A small-molecule ligand and the protein it binds are described below.
Small molecule (SMILES): CCNC(=O)c1ccc(Nc2cc(-c3c(F)cccc3Cl)nc3c2C(=O)N=C3)nc1

Binding-site contacts:
Ligand atom C8 contacts residue TYR95 of chain 1.B at 3.5 Å (hydrophobic).
Ligand atom C22 contacts residue LEU147 of chain 1.B at 3.6 Å (hydrophobic).
Ligand atom C9 contacts residue GLY99 of chain 1.B at 3.9 Å.
Ligand atom C18 contacts residue LEU147 of chain 1.B at 3.8 Å (hydrophobic).
Ligand atom O21 contacts residue LEU96 of chain 1.B at 2.8 Å (h-bond).
Ligand atom C13 contacts residue LEU147 of chain 1.B at 3.6 Å (hydrophobic).
Ligand atom C14 contacts residue LEU147 of chain 1.B at 3.7 Å (hydrophobic).
Ligand atom O21 contacts residue GLU94 of chain 1.B at 3.7 Å.
Ligand atom C8 contacts residue LEU96 of chain 1.B at 3.5 Å (hydrophobic).
Ligand atom C24 contacts residue VAL27 of chain 1.B at 4.0 Å (hydrophobic).
Ligand atom N19 contacts residue ALA44 of chain 1.B at 3.2 Å.
Ligand atom C9 contacts residue LEU19 of chain 1.B at 3.9 Å (hydrophobic).
Ligand atom CL30 contacts residue ALA157 of chain 1.B at 3.7 Å.
Ligand atom N12 contacts residue LEU96 of chain 1.B at 4.0 Å.
Ligand atom C7 contacts residue TYR95 of chain 1.B at 3.5 Å (hydrophobic).
Ligand atom C20 contacts residue GLU94 of chain 1.B at 3.8 Å.
Ligand atom C8 contacts residue GLY99 of chain 1.B at 3.5 Å.
Ligand atom F25 contacts residue VAL27 of chain 1.B at 3.2 Å.
Ligand atom N12 contacts residue LEU19 of chain 1.B at 3.9 Å.
Ligand atom N12 contacts residue LEU147 of chain 1.B at 3.9 Å.
Ligand atom C20 contacts residue ALA44 of chain 1.B at 3.5 Å (hydrophobic).
Ligand atom C8 contacts residue LEU19 of chain 1.B at 3.9 Å (hydrophobic).
Ligand atom F25 contacts residue LEU19 of chain 1.B at 3.6 Å.
Ligand atom O21 contacts residue ALA44 of chain 1.B at 4.0 Å.
Ligand atom C7 contacts residue GLY99 of chain 1.B at 3.6 Å.
Ligand atom N19 contacts residue LEU147 of chain 1.B at 3.8 Å.
Ligand atom C17 contacts residue LEU147 of chain 1.B at 3.7 Å (hydrophobic).
Ligand atom C20 contacts residue LEU147 of chain 1.B at 3.6 Å (hydrophobic).
Ligand atom CL30 contacts residue ASP158 of chain 1.B at 4.0 Å.
Ligand atom C6 contacts residue GLY99 of chain 1.B at 4.0 Å.
Ligand atom CL30 contacts residue LEU147 of chain 1.B at 3.7 Å.
Ligand atom C18 contacts residue ALA44 of chain 1.B at 3.5 Å (hydrophobic).
Ligand atom C28 contacts residue ASP158 of chain 1.B at 3.8 Å.
Ligand atom C20 contacts residue LEU96 of chain 1.B at 3.9 Å (hydrophobic).
Ligand atom N19 contacts residue GLU94 of chain 1.B at 3.1 Å (salt-bridge).
Ligand atom O21 contacts residue TYR95 of chain 1.B at 3.3 Å.
Ligand atom C13 contacts residue LEU19 of chain 1.B at 4.0 Å (hydrophobic).
Ligand atom N12 contacts residue TYR95 of chain 1.B at 4.0 Å.
Ligand atom C28 contacts residue ASN145 of chain 1.B at 3.6 Å.
Ligand atom F25 contacts residue GLY20 of chain 1.B at 3.3 Å.

Sequence of chain 1.B:
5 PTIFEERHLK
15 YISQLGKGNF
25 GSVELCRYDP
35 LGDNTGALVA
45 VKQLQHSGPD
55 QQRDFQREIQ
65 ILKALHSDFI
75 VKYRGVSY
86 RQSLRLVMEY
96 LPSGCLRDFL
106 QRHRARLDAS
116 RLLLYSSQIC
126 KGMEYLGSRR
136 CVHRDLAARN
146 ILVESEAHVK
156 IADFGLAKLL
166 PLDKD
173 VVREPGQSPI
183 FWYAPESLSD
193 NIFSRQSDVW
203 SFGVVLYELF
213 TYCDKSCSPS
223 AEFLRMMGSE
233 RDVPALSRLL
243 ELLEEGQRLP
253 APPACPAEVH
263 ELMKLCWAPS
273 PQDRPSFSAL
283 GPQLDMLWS